Sequence of chain 1.B:
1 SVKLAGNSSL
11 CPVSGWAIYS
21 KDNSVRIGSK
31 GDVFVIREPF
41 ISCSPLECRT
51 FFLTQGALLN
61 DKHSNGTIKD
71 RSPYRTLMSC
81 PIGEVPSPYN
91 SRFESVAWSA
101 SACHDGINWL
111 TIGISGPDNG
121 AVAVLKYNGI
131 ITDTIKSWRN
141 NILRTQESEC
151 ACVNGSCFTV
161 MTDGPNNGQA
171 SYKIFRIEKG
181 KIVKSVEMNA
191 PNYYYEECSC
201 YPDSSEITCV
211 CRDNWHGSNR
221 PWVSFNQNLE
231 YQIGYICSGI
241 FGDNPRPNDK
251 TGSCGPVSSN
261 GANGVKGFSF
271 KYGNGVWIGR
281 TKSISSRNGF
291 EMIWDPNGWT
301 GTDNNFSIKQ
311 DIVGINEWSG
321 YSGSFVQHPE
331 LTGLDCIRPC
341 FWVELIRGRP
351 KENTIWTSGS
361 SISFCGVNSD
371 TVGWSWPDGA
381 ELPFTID

Binding-site contacts:
Ligand atom O7 contacts residue ASN65 of chain 1.B at 3.6 Å (h-bond).
Ligand atom O5 contacts residue GLY66 of chain 1.B at 4.3 Å.
Ligand atom C1 contacts residue ASN65 of chain 1.B at 1.4 Å.
Ligand atom O7 contacts residue GLU381 of chain 1.A at 4.0 Å.
Ligand atom C4 contacts residue ASN65 of chain 1.B at 4.0 Å.
Ligand atom C8 contacts residue GLU381 of chain 1.A at 3.4 Å.
Ligand atom O6 contacts residue GLY66 of chain 1.B at 4.4 Å.
Ligand atom O5 contacts residue ASN65 of chain 1.B at 2.2 Å (h-bond).
Ligand atom N2 contacts residue ASN65 of chain 1.B at 3.0 Å (h-bond).
Ligand atom C7 contacts residue GLU381 of chain 1.A at 4.2 Å.
Ligand atom C2 contacts residue ASN65 of chain 1.B at 2.5 Å.
Ligand atom C7 contacts residue ASN65 of chain 1.B at 3.5 Å.
Ligand atom C3 contacts residue ASN65 of chain 1.B at 3.8 Å.
Ligand atom C5 contacts residue ASN65 of chain 1.B at 3.6 Å.

Sequence of chain 1.A:
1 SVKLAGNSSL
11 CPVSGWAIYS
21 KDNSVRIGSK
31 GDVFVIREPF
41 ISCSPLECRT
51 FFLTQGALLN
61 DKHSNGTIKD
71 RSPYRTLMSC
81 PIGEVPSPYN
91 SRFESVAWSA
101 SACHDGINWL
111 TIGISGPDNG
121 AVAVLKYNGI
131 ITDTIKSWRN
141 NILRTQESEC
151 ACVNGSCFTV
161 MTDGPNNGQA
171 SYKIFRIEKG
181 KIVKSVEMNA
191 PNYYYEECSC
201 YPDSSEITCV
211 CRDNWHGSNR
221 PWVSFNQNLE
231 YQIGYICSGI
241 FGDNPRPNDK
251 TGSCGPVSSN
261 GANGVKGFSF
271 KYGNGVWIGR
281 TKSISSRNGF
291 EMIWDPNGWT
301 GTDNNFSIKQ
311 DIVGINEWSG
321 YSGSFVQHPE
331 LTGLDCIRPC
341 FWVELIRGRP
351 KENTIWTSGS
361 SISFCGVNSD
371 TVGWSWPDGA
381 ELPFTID

A small-molecule ligand and the protein it binds are described below.
Small molecule (SMILES): CC(=O)N[C@@H]1[C@@H](O)[C@H](O)[C@@H](CO)O[C@H]1O